Sequence of chain 1.C:
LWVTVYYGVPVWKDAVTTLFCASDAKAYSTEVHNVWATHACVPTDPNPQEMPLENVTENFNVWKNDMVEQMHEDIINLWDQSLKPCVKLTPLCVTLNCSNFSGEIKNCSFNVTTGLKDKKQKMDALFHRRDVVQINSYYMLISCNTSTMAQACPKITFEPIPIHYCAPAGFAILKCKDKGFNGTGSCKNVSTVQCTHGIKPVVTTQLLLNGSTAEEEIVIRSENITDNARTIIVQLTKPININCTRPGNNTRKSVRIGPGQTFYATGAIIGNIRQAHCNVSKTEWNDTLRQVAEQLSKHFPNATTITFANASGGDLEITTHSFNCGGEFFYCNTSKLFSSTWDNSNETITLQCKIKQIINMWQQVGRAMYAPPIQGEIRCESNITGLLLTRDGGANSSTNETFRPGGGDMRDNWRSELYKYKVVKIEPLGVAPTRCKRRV

Binding-site contacts:
Ligand atom C8 contacts residue THR343 of chain 1.C at 4.4 Å.
Ligand atom C2 contacts residue SER359 of chain 1.C at 4.3 Å.
Ligand atom O5 contacts residue ASN334 of chain 1.C at 2.4 Å (h-bond).
Ligand atom O7 contacts residue ASN357 of chain 1.C at 3.8 Å.
Ligand atom C8 contacts residue ALA335 of chain 1.C at 3.9 Å (hydrophobic).
Ligand atom N2 contacts residue SER359 of chain 1.C at 4.4 Å.
Ligand atom C7 contacts residue SER359 of chain 1.C at 3.9 Å.
Ligand atom N2 contacts residue ALA335 of chain 1.C at 3.9 Å.
Ligand atom O7 contacts residue ASN334 of chain 1.C at 3.7 Å.
Ligand atom C1 contacts residue SER359 of chain 1.C at 4.3 Å.
Ligand atom N2 contacts residue ASN334 of chain 1.C at 2.9 Å (h-bond).
Ligand atom C1 contacts residue ASN334 of chain 1.C at 1.4 Å.
Ligand atom C4 contacts residue ASN334 of chain 1.C at 4.2 Å.
Ligand atom C7 contacts residue ASN334 of chain 1.C at 3.5 Å.
Ligand atom C7 contacts residue ALA335 of chain 1.C at 4.3 Å (hydrophobic).
Ligand atom C2 contacts residue ASN334 of chain 1.C at 2.4 Å.
Ligand atom C5 contacts residue ASN334 of chain 1.C at 3.7 Å.
Ligand atom O7 contacts residue SER359 of chain 1.C at 3.2 Å (h-bond).
Ligand atom O7 contacts residue NAG1 of chain 1.Y at 3.7 Å.
Ligand atom C3 contacts residue ASN334 of chain 1.C at 3.8 Å.

A protein and the small-molecule ligand that binds it are described below.
Small molecule (SMILES): CC(=O)N[C@@H]1[C@@H](O)[C@H](O)[C@@H](CO)O[C@H]1O